The small molecule below binds the protein below.
Small molecule (SMILES): CC[C@@H](C)Oc1cc(N)nc(Sc2cccc(Cl)c2)n1

Sequence of chain 1.A:
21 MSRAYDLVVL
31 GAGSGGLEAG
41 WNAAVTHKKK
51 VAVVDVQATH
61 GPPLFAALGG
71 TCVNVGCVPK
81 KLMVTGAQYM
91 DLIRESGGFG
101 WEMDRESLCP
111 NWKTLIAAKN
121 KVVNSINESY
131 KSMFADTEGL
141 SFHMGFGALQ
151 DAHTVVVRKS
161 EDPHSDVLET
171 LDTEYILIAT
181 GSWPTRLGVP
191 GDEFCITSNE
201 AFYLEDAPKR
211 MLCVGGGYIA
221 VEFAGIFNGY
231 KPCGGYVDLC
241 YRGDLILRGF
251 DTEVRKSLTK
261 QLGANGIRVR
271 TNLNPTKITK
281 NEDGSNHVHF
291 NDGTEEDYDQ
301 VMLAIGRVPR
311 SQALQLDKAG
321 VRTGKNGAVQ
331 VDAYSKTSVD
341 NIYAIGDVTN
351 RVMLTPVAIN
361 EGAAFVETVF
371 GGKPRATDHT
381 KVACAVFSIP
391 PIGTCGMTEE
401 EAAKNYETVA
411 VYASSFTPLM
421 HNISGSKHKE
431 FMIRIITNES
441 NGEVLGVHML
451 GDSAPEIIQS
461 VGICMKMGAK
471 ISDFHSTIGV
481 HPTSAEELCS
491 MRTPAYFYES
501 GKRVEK

Binding-site contacts:
Ligand atom C10 contacts residue GLY243 of chain 1.A at 4.4 Å.
Ligand atom C1 contacts residue ARG242 of chain 1.A at 3.7 Å.
Ligand atom C13 contacts residue TYR241 of chain 1.A at 3.3 Å (hydrophobic).
Ligand atom C5 contacts residue ARG242 of chain 1.A at 3.7 Å.
Ligand atom C1 contacts residue ILE305 of chain 1.A at 4.3 Å (hydrophobic).
Ligand atom C13 contacts residue ARG242 of chain 1.A at 4.4 Å.
Ligand atom C2 contacts residue ARG242 of chain 1.A at 4.1 Å.
Ligand atom C12 contacts residue ARG242 of chain 1.A at 4.4 Å.
Ligand atom C contacts residue ILE305 of chain 1.A at 4.0 Å (hydrophobic).
Ligand atom O contacts residue ILE305 of chain 1.A at 3.6 Å.
Ligand atom C9 contacts residue ARG242 of chain 1.A at 3.4 Å.
Ligand atom S contacts residue ILE305 of chain 1.A at 3.3 Å (h-bond).
Ligand atom C8 contacts residue ARG242 of chain 1.A at 4.0 Å.
Ligand atom C9 contacts residue TYR241 of chain 1.A at 3.2 Å (hydrophobic).
Ligand atom N contacts residue ARG242 of chain 1.A at 3.5 Å.
Ligand atom C1 contacts residue ASN274 of chain 1.A at 4.4 Å.
Ligand atom N2 contacts residue ARG242 of chain 1.A at 3.8 Å.
Ligand atom C11 contacts residue TYR241 of chain 1.A at 2.6 Å (hydrophobic).
Ligand atom C11 contacts residue ARG242 of chain 1.A at 3.6 Å.
Ligand atom CL contacts residue ARG248 of chain 1.A at 2.7 Å.
Ligand atom C10 contacts residue TYR241 of chain 1.A at 3.1 Å (hydrophobic).
Ligand atom C7 contacts residue ILE305 of chain 1.A at 3.9 Å (hydrophobic).
Ligand atom N contacts residue ASN274 of chain 1.A at 2.8 Å (h-bond).
Ligand atom N1 contacts residue ARG242 of chain 1.A at 4.0 Å.
Ligand atom C10 contacts residue ARG248 of chain 1.A at 4.3 Å.
Ligand atom C11 contacts residue ARG248 of chain 1.A at 3.5 Å.
Ligand atom C10 contacts residue ARG242 of chain 1.A at 3.0 Å.
Ligand atom C13 contacts residue ARG248 of chain 1.A at 3.5 Å.
Ligand atom C contacts residue ARG242 of chain 1.A at 3.5 Å.
Ligand atom C7 contacts residue ARG242 of chain 1.A at 4.2 Å.
Ligand atom C2 contacts residue ILE305 of chain 1.A at 3.5 Å (hydrophobic).
Ligand atom C contacts residue ASN274 of chain 1.A at 3.8 Å.
Ligand atom C12 contacts residue TYR241 of chain 1.A at 4.0 Å (hydrophobic).
Ligand atom N1 contacts residue ILE305 of chain 1.A at 3.2 Å.
Ligand atom C8 contacts residue TYR241 of chain 1.A at 3.7 Å (hydrophobic).
Ligand atom CL contacts residue TYR241 of chain 1.A at 3.9 Å.
Ligand atom N2 contacts residue ILE305 of chain 1.A at 3.9 Å.